A protein and the small-molecule ligand that binds it are described below.
Small molecule (SMILES): CC[C@H](C)[C@H](NC(=O)[C@H](CC(=O)O)NC(=O)[C@@H](NC(=O)[C@@H](NC(=O)[C@@H](N)C(C)C)[C@@H](C)O)[C@@H](C)O)C(=O)N[C@@H](CCC(N)=O)C(=O)N[C@H](C(=O)N[C@@H](CCCCN)C(=O)N[C@H](C(=O)O)C(C)C)C(C)C

Sequence of chain 1.D:
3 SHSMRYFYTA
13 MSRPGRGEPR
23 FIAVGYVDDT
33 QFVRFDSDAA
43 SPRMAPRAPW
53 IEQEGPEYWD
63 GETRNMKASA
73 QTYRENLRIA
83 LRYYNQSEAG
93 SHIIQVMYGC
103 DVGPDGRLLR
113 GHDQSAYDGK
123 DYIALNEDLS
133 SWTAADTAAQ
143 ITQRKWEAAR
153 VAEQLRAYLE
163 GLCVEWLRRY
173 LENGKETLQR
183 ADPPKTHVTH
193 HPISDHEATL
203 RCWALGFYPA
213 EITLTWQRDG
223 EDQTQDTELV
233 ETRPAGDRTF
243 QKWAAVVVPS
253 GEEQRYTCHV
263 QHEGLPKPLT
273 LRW

Binding-site contacts:
Ligand atom OG1 contacts residue ASN67 of chain 1.D at 2.9 Å (h-bond).
Ligand atom CA contacts residue TYR8 of chain 1.D at 3.2 Å (hydrophobic).
Ligand atom O contacts residue TYR160 of chain 1.D at 2.7 Å (h-bond).
Ligand atom CG1 contacts residue 1KX1 of chain 1.H at 3.5 Å.
Ligand atom CA contacts residue TYR100 of chain 1.D at 3.4 Å (hydrophobic).
Ligand atom CG2 contacts residue GLU64 of chain 1.D at 3.5 Å.
Ligand atom CA contacts residue ASN78 of chain 1.D at 3.2 Å.
Ligand atom OXT contacts residue TYR85 of chain 1.D at 2.5 Å (h-bond).
Ligand atom O contacts residue TRP148 of chain 1.D at 2.8 Å (h-bond).
Ligand atom O contacts residue ASN67 of chain 1.D at 2.8 Å (h-bond).
Ligand atom O contacts residue LYS147 of chain 1.D at 3.5 Å (salt-bridge).
Ligand atom OE1 contacts residue SER71 of chain 1.D at 3.4 Å.
Ligand atom CG2 contacts residue GLU64 of chain 1.D at 3.3 Å.
Ligand atom C contacts residue TYR8 of chain 1.D at 3.1 Å (hydrophobic).
Ligand atom O contacts residue TYR8 of chain 1.D at 3.4 Å.
Ligand atom C contacts residue ASN67 of chain 1.D at 3.5 Å.
Ligand atom NE2 contacts residue ASN67 of chain 1.D at 3.2 Å (h-bond).
Ligand atom O contacts residue THR74 of chain 1.D at 3.3 Å.
Ligand atom N contacts residue TYR8 of chain 1.D at 3.3 Å (h-bond).
Ligand atom N contacts residue ASN78 of chain 1.D at 3.0 Å (h-bond).
Ligand atom N contacts residue GLU64 of chain 1.D at 3.0 Å (salt-bridge).
Ligand atom OE1 contacts residue THR74 of chain 1.D at 2.8 Å (h-bond).
Ligand atom N contacts residue TYR8 of chain 1.D at 3.0 Å (h-bond).
Ligand atom N contacts residue TYR172 of chain 1.D at 2.6 Å (h-bond).
Ligand atom CD1 contacts residue GLN156 of chain 1.D at 3.3 Å.
Ligand atom CB contacts residue TYR100 of chain 1.D at 3.3 Å (hydrophobic).
Ligand atom NE2 contacts residue SER71 of chain 1.D at 3.0 Å (h-bond).
Ligand atom CG1 contacts residue TRP168 of chain 1.D at 3.5 Å (hydrophobic).
Ligand atom CB contacts residue GLU64 of chain 1.D at 3.6 Å.
Ligand atom C contacts residue TYR85 of chain 1.D at 3.1 Å (hydrophobic).
Ligand atom O contacts residue 1KX1 of chain 1.H at 3.6 Å.
Ligand atom CG2 contacts residue TYR8 of chain 1.D at 3.4 Å (hydrophobic).
Ligand atom CB contacts residue TYR160 of chain 1.D at 3.5 Å (hydrophobic).
Ligand atom OG1 contacts residue GLU64 of chain 1.D at 2.8 Å (salt-bridge).
Ligand atom OXT contacts residue THR144 of chain 1.D at 2.7 Å (h-bond).
Ligand atom CA contacts residue TYR172 of chain 1.D at 3.4 Å (hydrophobic).
Ligand atom N contacts residue TYR100 of chain 1.D at 3.1 Å (h-bond).
Ligand atom O contacts residue ASN78 of chain 1.D at 3.0 Å (h-bond).
Ligand atom O contacts residue TYR85 of chain 1.D at 3.0 Å (h-bond).
Ligand atom CA contacts residue ASN67 of chain 1.D at 3.4 Å.